A small-molecule ligand and the protein it binds are described below.
Small molecule (SMILES): Cc1ccc(Cn2c(=O)c(=O)[nH]c3ccccc32)cc1

Binding-site contacts:
Ligand atom C10 contacts residue ASN53 of chain 6.A at 3.3 Å.
Ligand atom C17 contacts residue LYS70 of chain 6.A at 4.0 Å.
Ligand atom C03 contacts residue LYS70 of chain 6.A at 3.3 Å.
Ligand atom C05 contacts residue EDO1 of chain 6.C at 3.5 Å.
Ligand atom C06 contacts residue EDO1 of chain 6.C at 3.7 Å.
Ligand atom C16 contacts residue ASN57 of chain 6.A at 3.2 Å.
Ligand atom O13 contacts residue ASN57 of chain 6.A at 2.8 Å (h-bond).
Ligand atom C04 contacts residue ASN74 of chain 6.A at 3.7 Å.
Ligand atom C17 contacts residue LEU56 of chain 6.A at 4.0 Å (hydrophobic).
Ligand atom O11 contacts residue ALA105 of chain 6.A at 4.0 Å.
Ligand atom C20 contacts residue TYR130 of chain 6.A at 4.0 Å (hydrophobic).
Ligand atom C12 contacts residue ASN57 of chain 6.A at 3.3 Å.
Ligand atom O11 contacts residue ASN53 of chain 6.A at 3.4 Å (h-bond).
Ligand atom C04 contacts residue LYS70 of chain 6.A at 3.8 Å.
Ligand atom C16 contacts residue LEU56 of chain 6.A at 3.8 Å (hydrophobic).
Ligand atom N14 contacts residue ASN57 of chain 6.A at 2.5 Å (h-bond).
Ligand atom C19 contacts residue ILE73 of chain 6.A at 3.5 Å (hydrophobic).
Ligand atom C04 contacts residue EDO1 of chain 6.C at 3.7 Å.
Ligand atom C02 contacts residue ASN74 of chain 6.A at 3.5 Å.
Ligand atom N09 contacts residue ASN53 of chain 6.A at 3.4 Å (h-bond).
Ligand atom O13 contacts residue ASN53 of chain 6.A at 3.8 Å.
Ligand atom O11 contacts residue THR107 of chain 6.A at 3.7 Å.
Ligand atom C15 contacts residue ASN57 of chain 6.A at 3.3 Å.
Ligand atom C04 contacts residue ILE73 of chain 6.A at 3.6 Å (hydrophobic).
Ligand atom C07 contacts residue GLN179 of chain 2.A at 4.0 Å.
Ligand atom C12 contacts residue ASN53 of chain 6.A at 3.6 Å.
Ligand atom C02 contacts residue LYS70 of chain 6.A at 4.0 Å.
Ligand atom C20 contacts residue ASN53 of chain 6.A at 3.8 Å.
Ligand atom C18 contacts residue ILE73 of chain 6.A at 3.9 Å (hydrophobic).
Ligand atom C18 contacts residue LYS70 of chain 6.A at 3.3 Å.
Ligand atom C19 contacts residue LYS70 of chain 6.A at 3.4 Å.
Ligand atom C08 contacts residue EDO1 of chain 6.C at 3.9 Å.
Ligand atom N14 contacts residue ASN53 of chain 6.A at 3.9 Å.
Ligand atom C01 contacts residue GLN179 of chain 2.A at 3.4 Å.
Ligand atom C15 contacts residue ASN53 of chain 6.A at 4.0 Å.
Ligand atom C03 contacts residue ASN74 of chain 6.A at 2.9 Å.
Ligand atom C01 contacts residue ASN74 of chain 6.A at 3.1 Å.
Ligand atom C08 contacts residue TYR130 of chain 6.A at 3.2 Å (hydrophobic).
Ligand atom N09 contacts residue TYR130 of chain 6.A at 3.6 Å (h-bond).
Ligand atom C16 contacts residue LYS70 of chain 6.A at 4.0 Å.

Sequence of chain 2.A:
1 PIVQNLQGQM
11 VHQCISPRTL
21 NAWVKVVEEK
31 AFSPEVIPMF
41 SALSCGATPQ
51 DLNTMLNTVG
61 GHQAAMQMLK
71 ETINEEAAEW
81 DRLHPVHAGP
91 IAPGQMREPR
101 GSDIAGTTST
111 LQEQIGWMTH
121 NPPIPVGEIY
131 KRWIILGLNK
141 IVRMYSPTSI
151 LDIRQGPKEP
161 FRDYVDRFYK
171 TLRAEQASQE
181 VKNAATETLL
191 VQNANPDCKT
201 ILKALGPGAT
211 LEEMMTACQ

Sequence of chain 6.A:
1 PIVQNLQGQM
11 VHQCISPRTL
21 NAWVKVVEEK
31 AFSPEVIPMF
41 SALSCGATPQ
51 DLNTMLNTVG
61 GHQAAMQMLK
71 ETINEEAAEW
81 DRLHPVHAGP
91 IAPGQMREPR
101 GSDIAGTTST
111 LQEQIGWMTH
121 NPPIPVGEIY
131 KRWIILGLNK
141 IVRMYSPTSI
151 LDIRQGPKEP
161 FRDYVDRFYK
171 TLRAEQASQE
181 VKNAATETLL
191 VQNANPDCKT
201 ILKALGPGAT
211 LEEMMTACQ